Binding-site contacts:
Ligand atom C19 contacts residue ILE151 of chain 1.A at 3.9 Å (hydrophobic).
Ligand atom C1 contacts residue IMN1 of chain 1.D at 4.1 Å.
Ligand atom C16 contacts residue ILE91 of chain 1.A at 3.7 Å (hydrophobic).
Ligand atom N5 contacts residue MET174 of chain 1.A at 4.1 Å.
Ligand atom O23 contacts residue PHE74 of chain 1.A at 3.1 Å.
Ligand atom C10 contacts residue CYS95 of chain 1.A at 2.8 Å (hydrophobic).
Ligand atom C15 contacts residue ILE151 of chain 1.A at 3.9 Å (hydrophobic).
Ligand atom O11 contacts residue CYS95 of chain 1.A at 3.1 Å.
Ligand atom C18 contacts residue ILE151 of chain 1.A at 3.8 Å (hydrophobic).
Ligand atom O6 contacts residue LEU140 of chain 1.A at 3.3 Å.
Ligand atom N5 contacts residue CYS95 of chain 1.A at 4.1 Å.
Ligand atom C3 contacts residue CYS95 of chain 1.A at 3.1 Å (hydrophobic).
Ligand atom O6 contacts residue VAL149 of chain 1.A at 3.5 Å.
Ligand atom C13 contacts residue ILE151 of chain 1.A at 4.1 Å (hydrophobic).
Ligand atom O22 contacts residue ILE91 of chain 1.A at 3.1 Å.
Ligand atom O22 contacts residue MET158 of chain 1.A at 3.3 Å.
Ligand atom C2 contacts residue IMN1 of chain 1.D at 3.5 Å.
Ligand atom C13 contacts residue ILE91 of chain 1.A at 4.0 Å (hydrophobic).
Ligand atom C4 contacts residue MET174 of chain 1.A at 4.1 Å (hydrophobic).
Ligand atom C19 contacts residue ILE77 of chain 1.A at 3.6 Å (hydrophobic).
Ligand atom C3 contacts residue IMN1 of chain 1.D at 3.7 Å.
Ligand atom C8 contacts residue CYS95 of chain 1.A at 1.9 Å (hydrophobic).
Ligand atom C2 contacts residue LEU140 of chain 1.A at 3.7 Å (hydrophobic).
Ligand atom C4 contacts residue CYS95 of chain 1.A at 2.9 Å (hydrophobic).
Ligand atom C12 contacts residue CYS95 of chain 1.A at 3.9 Å (hydrophobic).
Ligand atom C8 contacts residue IMN1 of chain 1.D at 4.1 Å.
Ligand atom C21 contacts residue MET158 of chain 1.A at 3.8 Å (hydrophobic).
Ligand atom C17 contacts residue ILE151 of chain 1.A at 3.7 Å (hydrophobic).
Ligand atom N5 contacts residue LEU140 of chain 1.A at 3.7 Å.
Ligand atom O22 contacts residue LEU65 of chain 1.A at 4.0 Å.
Ligand atom C19 contacts residue PHE74 of chain 1.A at 4.0 Å (hydrophobic).
Ligand atom C14 contacts residue ILE151 of chain 1.A at 4.1 Å (hydrophobic).
Ligand atom C8 contacts residue MET174 of chain 1.A at 4.0 Å (hydrophobic).
Ligand atom C16 contacts residue MET158 of chain 1.A at 4.1 Å (hydrophobic).
Ligand atom C1 contacts residue ARG98 of chain 1.A at 3.5 Å.
Ligand atom C18 contacts residue ILE77 of chain 1.A at 3.3 Å (hydrophobic).
Ligand atom C20 contacts residue ILE151 of chain 1.A at 4.1 Å (hydrophobic).
Ligand atom O6 contacts residue MET174 of chain 1.A at 3.2 Å.
Ligand atom C12 contacts residue MET174 of chain 1.A at 4.0 Å (hydrophobic).
Ligand atom C4 contacts residue IMN1 of chain 1.D at 4.0 Å.

A small-molecule ligand and the protein it binds are described below.
Small molecule (SMILES): CCCC(=Cc1ccc(-c2cccc(C(=O)O)c2)o1)[N+](=O)[O-]

Sequence of chain 1.A:
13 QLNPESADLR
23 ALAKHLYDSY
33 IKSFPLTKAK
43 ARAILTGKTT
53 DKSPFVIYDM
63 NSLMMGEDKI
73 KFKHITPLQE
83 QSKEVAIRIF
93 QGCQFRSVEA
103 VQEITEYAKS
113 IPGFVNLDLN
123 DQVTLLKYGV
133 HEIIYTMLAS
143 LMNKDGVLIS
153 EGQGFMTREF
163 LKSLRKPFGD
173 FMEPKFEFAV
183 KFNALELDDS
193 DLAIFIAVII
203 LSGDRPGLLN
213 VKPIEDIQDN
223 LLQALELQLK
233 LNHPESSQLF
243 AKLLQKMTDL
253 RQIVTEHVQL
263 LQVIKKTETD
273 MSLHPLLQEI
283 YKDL